Sequence of chain 1.A:
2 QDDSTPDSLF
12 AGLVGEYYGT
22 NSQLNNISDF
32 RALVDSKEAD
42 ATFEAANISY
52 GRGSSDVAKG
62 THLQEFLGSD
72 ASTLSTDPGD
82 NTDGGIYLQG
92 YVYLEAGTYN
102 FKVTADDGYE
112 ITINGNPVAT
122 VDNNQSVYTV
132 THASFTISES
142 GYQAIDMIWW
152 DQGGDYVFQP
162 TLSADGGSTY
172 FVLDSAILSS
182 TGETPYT

Binding-site contacts:
Ligand atom O1 contacts residue ASN125 of chain 1.A at 3.9 Å.
Ligand atom C3 contacts residue ASP107 of chain 1.A at 3.2 Å.
Ligand atom O3 contacts residue GLY154 of chain 1.A at 3.2 Å (h-bond).
Ligand atom O2 contacts residue ASP108 of chain 1.A at 2.6 Å (salt-bridge).
Ligand atom C2 contacts residue ASP107 of chain 1.A at 3.5 Å.
Ligand atom C2 contacts residue ASP108 of chain 1.A at 3.3 Å.
Ligand atom C1 contacts residue SER127 of chain 1.A at 3.7 Å.
Ligand atom C4 contacts residue MAN1 of chain 1.K at 1.3 Å.
Ligand atom O2 contacts residue GLY154 of chain 1.A at 3.2 Å (h-bond).
Ligand atom C2 contacts residue MAN1 of chain 1.K at 0.2 Å.
Ligand atom C4 contacts residue GLY154 of chain 1.A at 3.5 Å.
Ligand atom C1 contacts residue MAN1 of chain 1.K at 0.5 Å.
Ligand atom O2 contacts residue MAN1 of chain 1.K at 0.0 Å (h-bond).
Ligand atom C3 contacts residue CA1 of chain 1.B at 3.4 Å.
Ligand atom O1 contacts residue GLN126 of chain 1.A at 3.4 Å (h-bond).
Ligand atom O2 contacts residue GLN153 of chain 1.A at 3.2 Å (h-bond).
Ligand atom O6 contacts residue MAN1 of chain 1.K at 1.9 Å (h-bond).
Ligand atom C3 contacts residue MAN1 of chain 1.K at 0.3 Å.
Ligand atom O4 contacts residue GLY155 of chain 1.A at 3.6 Å.
Ligand atom C2 contacts residue SER127 of chain 1.A at 3.8 Å.
Ligand atom O2 contacts residue CA1 of chain 1.B at 2.5 Å.
Ligand atom O3 contacts residue MAN1 of chain 1.K at 0.0 Å (h-bond).
Ligand atom O3 contacts residue ASP156 of chain 1.A at 2.9 Å (salt-bridge).
Ligand atom C6 contacts residue MAN1 of chain 1.K at 0.7 Å.
Ligand atom O1 contacts residue SER127 of chain 1.A at 3.7 Å.
Ligand atom C2 contacts residue CA1 of chain 1.B at 3.3 Å.
Ligand atom O1 contacts residue ASP108 of chain 1.A at 3.4 Å (salt-bridge).
Ligand atom C1 contacts residue GLN126 of chain 1.A at 3.9 Å.
Ligand atom O3 contacts residue GLY155 of chain 1.A at 3.7 Å.
Ligand atom O3 contacts residue CA1 of chain 1.B at 2.5 Å.
Ligand atom C3 contacts residue GLY154 of chain 1.A at 3.7 Å.
Ligand atom O1 contacts residue MAN1 of chain 1.K at 0.1 Å.
Ligand atom C5 contacts residue MAN1 of chain 1.K at 0.9 Å.
Ligand atom O4 contacts residue MAN1 of chain 1.K at 1.8 Å.
Ligand atom O4 contacts residue ASP156 of chain 1.A at 3.7 Å.
Ligand atom O5 contacts residue GLN153 of chain 1.A at 3.6 Å.
Ligand atom O3 contacts residue ASP107 of chain 1.A at 2.6 Å (salt-bridge).
Ligand atom C2 contacts residue GLN126 of chain 1.A at 3.5 Å.
Ligand atom O2 contacts residue ASP107 of chain 1.A at 3.3 Å (salt-bridge).
Ligand atom O5 contacts residue MAN1 of chain 1.K at 1.0 Å.

This protein binds this small molecule.
Small molecule (SMILES): OC[C@H]1O[C@@H](O)[C@@H](O)[C@@H](O)[C@@H]1O